Sequence of chain 1.A:
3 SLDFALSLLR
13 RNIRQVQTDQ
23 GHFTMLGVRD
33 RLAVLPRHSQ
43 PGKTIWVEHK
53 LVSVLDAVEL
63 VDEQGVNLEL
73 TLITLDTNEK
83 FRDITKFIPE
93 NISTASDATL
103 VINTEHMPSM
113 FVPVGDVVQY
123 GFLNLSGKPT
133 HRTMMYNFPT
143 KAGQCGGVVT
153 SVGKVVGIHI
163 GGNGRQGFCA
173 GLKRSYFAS

Binding-site contacts:
Ligand atom N11 contacts residue GLY164 of chain 1.A at 2.9 Å (h-bond).
Ligand atom O32 contacts residue HIS40 of chain 1.A at 2.7 Å (h-bond).
Ligand atom C21 contacts residue ILE162 of chain 1.A at 3.6 Å (hydrophobic).
Ligand atom C29 contacts residue LYS143 of chain 1.A at 3.8 Å.
Ligand atom O32 contacts residue CYS147 of chain 1.A at 2.6 Å (h-bond).
Ligand atom C04 contacts residue SER128 of chain 1.A at 3.3 Å.
Ligand atom C13 contacts residue ILE162 of chain 1.A at 3.3 Å (hydrophobic).
Ligand atom O30 contacts residue GLY164 of chain 1.A at 3.4 Å (h-bond).
Ligand atom O01 contacts residue GLY163 of chain 1.A at 3.1 Å.
Ligand atom C23 contacts residue CYS147 of chain 1.A at 2.7 Å (hydrophobic).
Ligand atom C24 contacts residue CYS147 of chain 1.A at 3.1 Å (hydrophobic).
Ligand atom C29 contacts residue GLY164 of chain 1.A at 3.4 Å.
Ligand atom C19 contacts residue LEU127 of chain 1.A at 3.6 Å (hydrophobic).
Ligand atom N28 contacts residue THR142 of chain 1.A at 3.1 Å (h-bond).
Ligand atom N22 contacts residue HIS40 of chain 1.A at 3.8 Å.
Ligand atom N28 contacts residue GLY164 of chain 1.A at 3.7 Å.
Ligand atom C25 contacts residue GLY164 of chain 1.A at 3.6 Å.
Ligand atom N22 contacts residue GLY163 of chain 1.A at 3.7 Å.
Ligand atom C17 contacts residue GLU71 of chain 1.A at 3.5 Å.
Ligand atom N22 contacts residue ILE162 of chain 1.A at 3.0 Å (h-bond).
Ligand atom O30 contacts residue THR142 of chain 1.A at 2.8 Å (h-bond).
Ligand atom N28 contacts residue LYS143 of chain 1.A at 3.7 Å.
Ligand atom O30 contacts residue HIS161 of chain 1.A at 2.9 Å (h-bond).
Ligand atom O30 contacts residue LYS143 of chain 1.A at 3.6 Å.
Ligand atom C16 contacts residue HIS40 of chain 1.A at 3.6 Å.
Ligand atom C26 contacts residue ALA144 of chain 1.A at 3.6 Å (hydrophobic).
Ligand atom C27 contacts residue GLY164 of chain 1.A at 3.7 Å.
Ligand atom N22 contacts residue CYS147 of chain 1.A at 3.0 Å (h-bond).
Ligand atom C24 contacts residue LYS143 of chain 1.A at 3.7 Å.
Ligand atom C16 contacts residue ILE162 of chain 1.A at 3.5 Å (hydrophobic).
Ligand atom C18 contacts residue GLU71 of chain 1.A at 3.8 Å.
Ligand atom C14 contacts residue HIS40 of chain 1.A at 3.6 Å.
Ligand atom C31 contacts residue CYS147 of chain 1.A at 1.8 Å (hydrophobic).
Ligand atom C10 contacts residue GLY164 of chain 1.A at 3.7 Å.
Ligand atom C29 contacts residue GLY163 of chain 1.A at 3.6 Å.
Ligand atom C31 contacts residue HIS40 of chain 1.A at 3.4 Å.
Ligand atom O01 contacts residue GLY164 of chain 1.A at 3.0 Å (h-bond).
Ligand atom C29 contacts residue THR142 of chain 1.A at 3.8 Å.
Ligand atom C15 contacts residue HIS40 of chain 1.A at 3.7 Å.
Ligand atom O30 contacts residue GLY163 of chain 1.A at 3.3 Å.

The protein below binds the small molecule below.
Small molecule (SMILES): O=C[C@H](C[C@@H]1CCNC1=O)NC(=O)[C@H](CC1CCCCC1)NC(=O)c1cc2ccccc2[nH]1